Binding-site contacts:
Ligand atom N2 contacts residue GLU29 of chain 1.B at 4.5 Å.
Ligand atom N2 contacts residue ASN42 of chain 1.B at 4.2 Å.
Ligand atom O7 contacts residue SER48 of chain 1.B at 3.3 Å.
Ligand atom C8 contacts residue VAL40 of chain 1.B at 3.2 Å (hydrophobic).
Ligand atom C3 contacts residue ASN47 of chain 1.B at 3.8 Å.
Ligand atom C8 contacts residue ASN42 of chain 1.B at 4.4 Å.
Ligand atom C4 contacts residue ASN47 of chain 1.B at 4.3 Å.
Ligand atom O7 contacts residue ASN47 of chain 1.B at 3.2 Å (h-bond).
Ligand atom C8 contacts residue ASN47 of chain 1.B at 4.2 Å.
Ligand atom N2 contacts residue ASN47 of chain 1.B at 2.9 Å (h-bond).
Ligand atom C5 contacts residue ASN47 of chain 1.B at 3.6 Å.
Ligand atom C2 contacts residue ASN47 of chain 1.B at 2.4 Å.
Ligand atom C7 contacts residue ASN47 of chain 1.B at 3.2 Å.
Ligand atom O5 contacts residue ASN47 of chain 1.B at 2.4 Å (h-bond).
Ligand atom C7 contacts residue SER49 of chain 1.B at 3.5 Å.
Ligand atom C8 contacts residue SER49 of chain 1.B at 3.9 Å.
Ligand atom C7 contacts residue VAL40 of chain 1.B at 4.5 Å (hydrophobic).
Ligand atom O7 contacts residue SER49 of chain 1.B at 2.6 Å (h-bond).
Ligand atom C1 contacts residue ASN47 of chain 1.B at 1.4 Å.
Ligand atom C1 contacts residue ASN42 of chain 1.B at 4.4 Å.
Ligand atom C8 contacts residue GLU29 of chain 1.B at 3.7 Å.
Ligand atom C7 contacts residue SER48 of chain 1.B at 4.0 Å.
Ligand atom C8 contacts residue SER48 of chain 1.B at 3.9 Å.

Sequence of chain 1.B:
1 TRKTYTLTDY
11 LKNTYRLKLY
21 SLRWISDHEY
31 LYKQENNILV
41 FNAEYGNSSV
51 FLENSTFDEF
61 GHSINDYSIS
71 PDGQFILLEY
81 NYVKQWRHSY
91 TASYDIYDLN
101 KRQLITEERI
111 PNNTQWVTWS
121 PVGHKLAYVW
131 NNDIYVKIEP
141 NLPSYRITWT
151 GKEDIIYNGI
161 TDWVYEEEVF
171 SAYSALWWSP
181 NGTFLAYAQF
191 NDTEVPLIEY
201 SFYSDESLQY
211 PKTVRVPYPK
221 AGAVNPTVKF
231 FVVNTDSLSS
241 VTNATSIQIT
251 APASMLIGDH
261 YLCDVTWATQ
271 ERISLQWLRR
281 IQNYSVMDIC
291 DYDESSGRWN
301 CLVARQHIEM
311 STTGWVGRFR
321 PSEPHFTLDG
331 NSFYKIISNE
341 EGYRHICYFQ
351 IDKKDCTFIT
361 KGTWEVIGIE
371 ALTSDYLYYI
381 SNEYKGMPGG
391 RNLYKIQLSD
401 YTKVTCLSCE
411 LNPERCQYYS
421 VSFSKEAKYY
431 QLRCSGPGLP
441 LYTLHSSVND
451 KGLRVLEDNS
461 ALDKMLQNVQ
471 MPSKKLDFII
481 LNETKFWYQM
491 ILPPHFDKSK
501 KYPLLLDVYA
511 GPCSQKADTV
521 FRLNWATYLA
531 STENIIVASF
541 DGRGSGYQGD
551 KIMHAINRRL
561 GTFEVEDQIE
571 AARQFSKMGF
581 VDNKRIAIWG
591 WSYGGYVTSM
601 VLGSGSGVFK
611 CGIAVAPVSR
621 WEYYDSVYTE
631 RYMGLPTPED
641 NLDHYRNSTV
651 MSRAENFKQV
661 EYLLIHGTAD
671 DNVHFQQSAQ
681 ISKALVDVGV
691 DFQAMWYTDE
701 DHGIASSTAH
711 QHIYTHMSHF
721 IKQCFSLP

The small molecule below binds the protein below.
Small molecule (SMILES): CC(=O)N[C@H]1[C@H](O[C@H]2[C@H](O)[C@@H](NC(C)=O)CO[C@@H]2CO)O[C@H](CO)[C@@H](O)[C@@H]1O